Sequence of chain 1.C:
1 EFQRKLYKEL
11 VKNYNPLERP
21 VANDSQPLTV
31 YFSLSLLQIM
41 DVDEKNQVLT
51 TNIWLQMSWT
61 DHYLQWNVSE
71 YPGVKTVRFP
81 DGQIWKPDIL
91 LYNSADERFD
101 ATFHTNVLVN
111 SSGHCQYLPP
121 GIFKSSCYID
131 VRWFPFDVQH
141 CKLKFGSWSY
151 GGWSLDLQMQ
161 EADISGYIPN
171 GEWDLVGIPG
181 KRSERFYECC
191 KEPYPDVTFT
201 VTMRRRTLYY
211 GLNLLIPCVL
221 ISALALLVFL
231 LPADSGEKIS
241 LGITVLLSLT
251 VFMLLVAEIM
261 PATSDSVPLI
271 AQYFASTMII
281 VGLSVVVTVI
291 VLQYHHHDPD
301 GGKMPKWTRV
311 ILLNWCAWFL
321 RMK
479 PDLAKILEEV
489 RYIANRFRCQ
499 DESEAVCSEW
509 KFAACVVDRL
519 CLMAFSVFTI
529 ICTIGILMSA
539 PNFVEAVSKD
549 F

Binding-site contacts:
Ligand atom C79 contacts residue ALA522 of chain 1.C at 3.8 Å (hydrophobic).
Ligand atom C77 contacts residue ALA522 of chain 1.C at 3.9 Å (hydrophobic).
Ligand atom C77 contacts residue VAL525 of chain 1.C at 3.8 Å (hydrophobic).
Ligand atom C78 contacts residue VAL525 of chain 1.C at 4.1 Å (hydrophobic).
Ligand atom C18 contacts residue PHE319 of chain 1.C at 4.3 Å (hydrophobic).
Ligand atom C75 contacts residue ALA522 of chain 1.C at 3.8 Å (hydrophobic).
Ligand atom C18 contacts residue TRP315 of chain 1.C at 4.2 Å (hydrophobic).
Ligand atom C21 contacts residue TRP315 of chain 1.C at 4.0 Å (hydrophobic).
Ligand atom O80 contacts residue ALA522 of chain 1.C at 3.5 Å.
Ligand atom C22 contacts residue TRP315 of chain 1.C at 3.8 Å (hydrophobic).
Ligand atom C19 contacts residue PHE319 of chain 1.C at 3.8 Å (hydrophobic).
Ligand atom C24 contacts residue TRP315 of chain 1.C at 3.5 Å (hydrophobic).
Ligand atom C10 contacts residue PHE319 of chain 1.C at 3.8 Å (hydrophobic).
Ligand atom C18 contacts residue TRP318 of chain 1.C at 4.0 Å (hydrophobic).
Ligand atom O25 contacts residue TRP318 of chain 1.C at 4.3 Å.
Ligand atom C74 contacts residue MET521 of chain 1.C at 4.3 Å (hydrophobic).
Ligand atom C78 contacts residue ALA522 of chain 1.C at 4.0 Å (hydrophobic).
Ligand atom C23 contacts residue TRP315 of chain 1.C at 3.9 Å (hydrophobic).
Ligand atom C50 contacts residue TRP315 of chain 1.C at 3.9 Å (hydrophobic).
Ligand atom C17 contacts residue TRP315 of chain 1.C at 4.2 Å (hydrophobic).
Ligand atom C21 contacts residue TRP318 of chain 1.C at 4.1 Å (hydrophobic).
Ligand atom C81 contacts residue VAL525 of chain 1.C at 3.9 Å (hydrophobic).
Ligand atom C01 contacts residue PHE319 of chain 1.C at 4.0 Å (hydrophobic).
Ligand atom C48 contacts residue TRP315 of chain 1.C at 3.8 Å (hydrophobic).
Ligand atom C10 contacts residue LEU518 of chain 1.C at 4.1 Å (hydrophobic).
Ligand atom C09 contacts residue PHE319 of chain 1.C at 3.2 Å (hydrophobic).
Ligand atom C11 contacts residue PHE319 of chain 1.C at 4.4 Å (hydrophobic).
Ligand atom C75 contacts residue MET521 of chain 1.C at 3.9 Å (hydrophobic).
Ligand atom C12 contacts residue PHE319 of chain 1.C at 3.5 Å (hydrophobic).
Ligand atom C75 contacts residue LEU518 of chain 1.C at 3.8 Å (hydrophobic).
Ligand atom C19 contacts residue TRP315 of chain 1.C at 4.3 Å (hydrophobic).
Ligand atom C26 contacts residue TRP318 of chain 1.C at 3.5 Å (hydrophobic).
Ligand atom O20 contacts residue TRP318 of chain 1.C at 4.4 Å.
Ligand atom C26 contacts residue TRP315 of chain 1.C at 4.5 Å (hydrophobic).

This protein binds this small molecule.
Small molecule (SMILES): COCC(CCO[C@H]1CC[C@@]2(C)C(=CC[C@H]3[C@@H]4C[C@@H]5O[C@]6(CC[C@@H](C)CO6)[C@@H](C)[C@@H]5[C@@]4(C)CC[C@@H]32)C1)COC